Sequence of chain 1.A:
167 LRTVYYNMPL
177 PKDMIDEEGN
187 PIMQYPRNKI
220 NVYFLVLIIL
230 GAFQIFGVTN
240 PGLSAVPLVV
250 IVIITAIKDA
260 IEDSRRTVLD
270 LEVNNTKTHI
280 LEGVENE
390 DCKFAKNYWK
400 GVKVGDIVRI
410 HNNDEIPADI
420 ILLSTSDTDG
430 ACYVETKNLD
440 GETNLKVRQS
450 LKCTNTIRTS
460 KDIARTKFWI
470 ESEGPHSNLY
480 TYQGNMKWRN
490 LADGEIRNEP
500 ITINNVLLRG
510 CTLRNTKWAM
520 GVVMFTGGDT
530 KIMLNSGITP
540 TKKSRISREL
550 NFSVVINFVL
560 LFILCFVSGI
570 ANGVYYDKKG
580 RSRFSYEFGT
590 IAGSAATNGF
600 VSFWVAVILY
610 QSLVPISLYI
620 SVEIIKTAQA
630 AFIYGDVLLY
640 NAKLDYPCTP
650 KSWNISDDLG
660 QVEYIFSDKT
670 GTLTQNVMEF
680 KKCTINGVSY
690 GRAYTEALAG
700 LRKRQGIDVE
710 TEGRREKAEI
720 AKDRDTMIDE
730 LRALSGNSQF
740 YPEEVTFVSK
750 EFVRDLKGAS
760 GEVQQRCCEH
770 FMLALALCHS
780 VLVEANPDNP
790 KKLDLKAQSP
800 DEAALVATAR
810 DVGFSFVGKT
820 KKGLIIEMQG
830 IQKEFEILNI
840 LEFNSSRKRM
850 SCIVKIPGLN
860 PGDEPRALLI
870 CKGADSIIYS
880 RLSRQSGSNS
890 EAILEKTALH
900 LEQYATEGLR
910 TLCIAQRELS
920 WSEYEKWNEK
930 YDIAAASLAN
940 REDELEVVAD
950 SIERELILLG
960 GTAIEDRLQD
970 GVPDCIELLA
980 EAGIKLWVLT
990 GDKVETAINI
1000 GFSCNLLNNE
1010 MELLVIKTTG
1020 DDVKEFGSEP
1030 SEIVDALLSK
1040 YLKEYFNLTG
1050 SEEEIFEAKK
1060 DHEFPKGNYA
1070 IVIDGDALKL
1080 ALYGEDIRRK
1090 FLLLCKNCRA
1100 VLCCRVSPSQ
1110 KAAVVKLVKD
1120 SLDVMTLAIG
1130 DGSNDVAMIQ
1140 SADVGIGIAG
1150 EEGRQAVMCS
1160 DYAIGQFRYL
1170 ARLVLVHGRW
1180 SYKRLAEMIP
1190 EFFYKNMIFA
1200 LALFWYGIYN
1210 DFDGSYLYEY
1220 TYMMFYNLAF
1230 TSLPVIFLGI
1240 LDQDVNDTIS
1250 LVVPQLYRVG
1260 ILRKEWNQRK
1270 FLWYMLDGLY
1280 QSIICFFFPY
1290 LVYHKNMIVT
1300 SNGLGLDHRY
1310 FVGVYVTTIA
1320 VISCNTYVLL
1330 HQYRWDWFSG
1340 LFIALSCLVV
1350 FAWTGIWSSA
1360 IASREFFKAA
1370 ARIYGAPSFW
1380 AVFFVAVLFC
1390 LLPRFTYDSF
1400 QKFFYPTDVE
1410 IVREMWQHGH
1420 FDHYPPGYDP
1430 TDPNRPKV

A small-molecule ligand and the protein it binds are described below.
Small molecule (SMILES): CC(=O)N[C@H]1[C@H](O[C@H]2[C@H](O)[C@@H](NC(C)=O)CO[C@@H]2CO)O[C@H](CO)[C@@H](O[C@@H]2O[C@H](CO)[C@@H](O)[C@H](O)[C@@H]2O)[C@@H]1O

Binding-site contacts:
Ligand atom C7 contacts residue ASN240 of chain 1.B at 3.2 Å.
Ligand atom C8 contacts residue TRP289 of chain 1.B at 3.4 Å (hydrophobic).
Ligand atom C5 contacts residue PRO287 of chain 1.B at 3.9 Å (hydrophobic).
Ligand atom C8 contacts residue ASN236 of chain 1.B at 3.2 Å.
Ligand atom C3 contacts residue TYR288 of chain 1.B at 3.6 Å (hydrophobic).
Ligand atom O7 contacts residue TYR288 of chain 1.B at 3.3 Å.
Ligand atom C7 contacts residue ASN236 of chain 1.B at 4.1 Å.
Ligand atom O7 contacts residue ASN240 of chain 1.B at 3.0 Å.
Ligand atom C1 contacts residue ASN240 of chain 1.B at 1.4 Å.
Ligand atom O6 contacts residue HIS347 of chain 1.B at 3.7 Å.
Ligand atom O5 contacts residue TYR288 of chain 1.B at 4.1 Å.
Ligand atom C4 contacts residue HIS347 of chain 1.B at 3.7 Å.
Ligand atom C2 contacts residue PHE152 of chain 1.B at 4.0 Å (hydrophobic).
Ligand atom O7 contacts residue MET238 of chain 1.B at 2.8 Å (h-bond).
Ligand atom C6 contacts residue PRO287 of chain 1.B at 3.4 Å (hydrophobic).
Ligand atom C2 contacts residue TYR288 of chain 1.B at 3.8 Å (hydrophobic).
Ligand atom C6 contacts residue HIS347 of chain 1.B at 3.2 Å.
Ligand atom C5 contacts residue ASN240 of chain 1.B at 3.6 Å.
Ligand atom C3 contacts residue PHE152 of chain 1.B at 3.8 Å (hydrophobic).
Ligand atom O6 contacts residue PRO287 of chain 1.B at 2.8 Å (h-bond).
Ligand atom O6 contacts residue GLU290 of chain 1.B at 3.9 Å.
Ligand atom C8 contacts residue MET238 of chain 1.B at 3.3 Å (hydrophobic).
Ligand atom N2 contacts residue ASN240 of chain 1.B at 2.9 Å (h-bond).
Ligand atom C5 contacts residue TYR288 of chain 1.B at 4.0 Å (hydrophobic).
Ligand atom O5 contacts residue HIS347 of chain 1.B at 3.2 Å (h-bond).
Ligand atom C2 contacts residue ASN240 of chain 1.B at 2.5 Å.
Ligand atom O5 contacts residue ASN240 of chain 1.B at 2.4 Å (h-bond).
Ligand atom C6 contacts residue GLU290 of chain 1.B at 4.1 Å.
Ligand atom C7 contacts residue TYR288 of chain 1.B at 4.1 Å (hydrophobic).
Ligand atom O7 contacts residue PHE239 of chain 1.B at 4.0 Å.
Ligand atom C8 contacts residue LYS154 of chain 1.B at 3.6 Å.
Ligand atom O7 contacts residue TRP348 of chain 1.B at 3.5 Å.
Ligand atom O6 contacts residue LYS291 of chain 1.B at 3.3 Å.
Ligand atom C5 contacts residue HIS347 of chain 1.B at 3.6 Å.
Ligand atom N2 contacts residue TYR288 of chain 1.B at 3.2 Å (h-bond).
Ligand atom C3 contacts residue ASN240 of chain 1.B at 3.8 Å.
Ligand atom C7 contacts residue MET238 of chain 1.B at 3.8 Å (hydrophobic).
Ligand atom C6 contacts residue LYS291 of chain 1.B at 4.1 Å.
Ligand atom O3 contacts residue PHE152 of chain 1.B at 3.2 Å.
Ligand atom C8 contacts residue PRO349 of chain 1.B at 3.7 Å (hydrophobic).

Sequence of chain 1.B:
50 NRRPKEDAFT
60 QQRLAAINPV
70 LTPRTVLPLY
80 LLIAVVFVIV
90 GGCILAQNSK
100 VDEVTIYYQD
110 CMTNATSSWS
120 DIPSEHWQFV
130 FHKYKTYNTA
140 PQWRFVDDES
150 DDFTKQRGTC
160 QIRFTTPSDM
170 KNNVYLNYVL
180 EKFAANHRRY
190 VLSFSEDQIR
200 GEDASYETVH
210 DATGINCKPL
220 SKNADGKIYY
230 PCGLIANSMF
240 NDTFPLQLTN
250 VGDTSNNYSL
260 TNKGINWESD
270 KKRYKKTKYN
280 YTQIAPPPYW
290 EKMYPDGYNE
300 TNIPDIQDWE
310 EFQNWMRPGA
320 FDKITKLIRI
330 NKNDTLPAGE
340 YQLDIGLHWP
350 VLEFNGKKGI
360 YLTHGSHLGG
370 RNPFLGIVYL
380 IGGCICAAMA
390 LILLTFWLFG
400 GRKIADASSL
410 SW